Binding-site contacts:
Ligand atom C2 contacts residue M3L3 of chain 1.B at 3.7 Å.
Ligand atom C21 contacts residue M3L3 of chain 1.B at 3.4 Å.
Ligand atom O21 contacts residue M3L3 of chain 1.B at 3.8 Å.
Ligand atom C6 contacts residue ASN219 of chain 1.A at 3.9 Å.
Ligand atom C6 contacts residue NI1 of chain 1.D at 3.1 Å.
Ligand atom O41 contacts residue TYR153 of chain 1.A at 3.3 Å (h-bond).
Ligand atom O21 contacts residue NI1 of chain 1.D at 4.0 Å.
Ligand atom C6 contacts residue PHE206 of chain 1.A at 3.6 Å (hydrophobic).
Ligand atom O42 contacts residue TYR198 of chain 1.A at 3.5 Å.
Ligand atom C21 contacts residue HIS209 of chain 1.A at 3.2 Å.
Ligand atom C2 contacts residue NI1 of chain 1.D at 2.9 Å.
Ligand atom C41 contacts residue LYS227 of chain 1.A at 3.7 Å.
Ligand atom C5 contacts residue TRP229 of chain 1.A at 3.7 Å (hydrophobic).
Ligand atom C5 contacts residue ASN219 of chain 1.A at 4.1 Å.
Ligand atom O21 contacts residue HIS209 of chain 1.A at 4.0 Å.
Ligand atom O22 contacts residue NI1 of chain 1.D at 2.1 Å (h-bond).
Ligand atom C3 contacts residue PHE206 of chain 1.A at 3.8 Å (hydrophobic).
Ligand atom N1 contacts residue NI1 of chain 1.D at 2.1 Å (h-bond).
Ligand atom N1 contacts residue HIS209 of chain 1.A at 3.2 Å (h-bond).
Ligand atom O21 contacts residue LYS262 of chain 1.A at 3.0 Å (salt-bridge).
Ligand atom C41 contacts residue TYR153 of chain 1.A at 3.4 Å (hydrophobic).
Ligand atom O22 contacts residue HIS209 of chain 1.A at 2.8 Å (h-bond).
Ligand atom N1 contacts residue HIS297 of chain 1.A at 3.3 Å (h-bond).
Ligand atom C21 contacts residue NI1 of chain 1.D at 2.8 Å.
Ligand atom C41 contacts residue PHE206 of chain 1.A at 3.5 Å (hydrophobic).
Ligand atom C4 contacts residue PHE206 of chain 1.A at 3.6 Å (hydrophobic).
Ligand atom O22 contacts residue GLU211 of chain 1.A at 3.1 Å (salt-bridge).
Ligand atom C5 contacts residue PHE206 of chain 1.A at 3.6 Å (hydrophobic).
Ligand atom O42 contacts residue TYR153 of chain 1.A at 2.6 Å (h-bond).
Ligand atom O42 contacts residue PHE206 of chain 1.A at 3.7 Å.
Ligand atom O22 contacts residue LYS262 of chain 1.A at 3.5 Å (salt-bridge).
Ligand atom N1 contacts residue M3L3 of chain 1.B at 4.0 Å.
Ligand atom O22 contacts residue M3L3 of chain 1.B at 3.2 Å.
Ligand atom C2 contacts residue HIS209 of chain 1.A at 3.5 Å.
Ligand atom O41 contacts residue LYS227 of chain 1.A at 2.7 Å (salt-bridge).
Ligand atom C6 contacts residue HIS297 of chain 1.A at 3.5 Å.
Ligand atom O41 contacts residue PHE206 of chain 1.A at 3.8 Å.
Ligand atom O21 contacts residue SER4 of chain 1.B at 4.1 Å.
Ligand atom C21 contacts residue LYS262 of chain 1.A at 3.6 Å.
Ligand atom C6 contacts residue TRP229 of chain 1.A at 3.6 Å (hydrophobic).

Sequence of chain 1.B:
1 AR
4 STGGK

Sequence of chain 1.A:
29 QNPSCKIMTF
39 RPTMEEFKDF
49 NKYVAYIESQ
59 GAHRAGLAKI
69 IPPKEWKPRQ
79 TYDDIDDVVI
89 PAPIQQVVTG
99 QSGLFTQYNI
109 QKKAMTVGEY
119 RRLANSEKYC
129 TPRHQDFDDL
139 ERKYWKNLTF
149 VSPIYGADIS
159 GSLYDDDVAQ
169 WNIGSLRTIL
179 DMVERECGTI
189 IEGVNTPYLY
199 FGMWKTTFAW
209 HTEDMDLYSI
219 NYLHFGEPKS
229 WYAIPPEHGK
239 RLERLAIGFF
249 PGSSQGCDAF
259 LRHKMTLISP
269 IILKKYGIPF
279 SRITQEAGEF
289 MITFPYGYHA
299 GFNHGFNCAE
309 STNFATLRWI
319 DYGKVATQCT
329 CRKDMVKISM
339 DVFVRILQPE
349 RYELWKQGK

This small molecule binds to this protein.
Small molecule (SMILES): O=C(O)c1ccnc(C(=O)O)c1